Sequence of chain 1.D:
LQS

Sequence of chain 1.A:
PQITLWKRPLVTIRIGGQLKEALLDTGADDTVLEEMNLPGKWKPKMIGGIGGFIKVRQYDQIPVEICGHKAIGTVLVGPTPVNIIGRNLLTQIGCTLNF

Binding-site contacts:
Ligand atom OD1 contacts residue ALA28 of chain 1.A at 3.7 Å.
Ligand atom O contacts residue LEU1 of chain 1.D at 2.6 Å.
Ligand atom CA contacts residue GLY27 of chain 1.A at 3.7 Å.
Ligand atom O contacts residue GLY49 of chain 1.A at 3.4 Å.
Ligand atom OXT contacts residue LEU1 of chain 1.D at 2.8 Å.
Ligand atom O contacts residue ALA28 of chain 1.A at 3.7 Å.
Ligand atom CD1 contacts residue ILE84 of chain 1.B at 3.9 Å (hydrophobic).
Ligand atom C contacts residue ASP25 of chain 1.A at 3.7 Å.
Ligand atom CB contacts residue GLY27 of chain 1.A at 3.6 Å.
Ligand atom N contacts residue ASP29 of chain 1.A at 3.5 Å (salt-bridge).
Ligand atom CB contacts residue ILE50 of chain 1.B at 3.8 Å (hydrophobic).
Ligand atom CD2 contacts residue GLY27 of chain 1.A at 3.6 Å.
Ligand atom O contacts residue GLN2 of chain 1.D at 3.7 Å.
Ligand atom CB contacts residue GLY48 of chain 1.A at 3.7 Å.
Ligand atom CD2 contacts residue VAL82 of chain 1.B at 3.9 Å (hydrophobic).
Ligand atom N contacts residue GLY27 of chain 1.A at 3.1 Å (h-bond).
Ligand atom CE2 contacts residue VAL82 of chain 1.B at 3.6 Å (hydrophobic).
Ligand atom O contacts residue GLY27 of chain 1.A at 3.6 Å.
Ligand atom CZ contacts residue PRO81 of chain 1.B at 3.6 Å (hydrophobic).
Ligand atom CZ contacts residue VAL82 of chain 1.B at 3.6 Å (hydrophobic).
Ligand atom C contacts residue ASP25 of chain 1.B at 3.3 Å.
Ligand atom N contacts residue ARG8 of chain 1.B at 3.5 Å (salt-bridge).
Ligand atom O contacts residue ASP25 of chain 1.B at 2.6 Å (salt-bridge).
Ligand atom CE1 contacts residue VAL82 of chain 1.B at 3.8 Å (hydrophobic).
Ligand atom OD1 contacts residue ASP30 of chain 1.A at 2.9 Å (salt-bridge).
Ligand atom CA contacts residue GLY48 of chain 1.A at 3.6 Å.
Ligand atom ND2 contacts residue ILE47 of chain 1.A at 3.5 Å.
Ligand atom OXT contacts residue ASP25 of chain 1.A at 2.5 Å (salt-bridge).
Ligand atom ND2 contacts residue GLY48 of chain 1.A at 3.9 Å.
Ligand atom CE1 contacts residue PRO81 of chain 1.B at 3.5 Å (hydrophobic).
Ligand atom N contacts residue GLY48 of chain 1.A at 2.7 Å (h-bond).
Ligand atom CG contacts residue ASP30 of chain 1.A at 3.7 Å.
Ligand atom CB contacts residue ASP25 of chain 1.B at 3.5 Å.
Ligand atom C contacts residue LEU1 of chain 1.D at 2.9 Å (hydrophobic).
Ligand atom C contacts residue GLY48 of chain 1.A at 3.6 Å.
Ligand atom OD1 contacts residue ASP29 of chain 1.A at 3.3 Å (salt-bridge).
Ligand atom CA contacts residue GLY48 of chain 1.A at 3.5 Å.
Ligand atom O contacts residue ASP29 of chain 1.A at 3.0 Å (salt-bridge).
Ligand atom ND2 contacts residue ASP30 of chain 1.A at 3.1 Å (salt-bridge).
Ligand atom CA contacts residue ASP29 of chain 1.A at 3.8 Å.

A protein and the small-molecule ligand that binds it are described below.
Small molecule (SMILES): NCC(=O)N[C@@H](CC(N)=O)C(=O)N[C@@H](Cc1ccccc1)C(=O)O

Sequence of chain 1.B:
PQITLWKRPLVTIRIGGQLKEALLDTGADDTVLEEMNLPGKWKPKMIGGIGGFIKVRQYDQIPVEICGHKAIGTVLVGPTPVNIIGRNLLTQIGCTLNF